Sequence of chain 1.A:
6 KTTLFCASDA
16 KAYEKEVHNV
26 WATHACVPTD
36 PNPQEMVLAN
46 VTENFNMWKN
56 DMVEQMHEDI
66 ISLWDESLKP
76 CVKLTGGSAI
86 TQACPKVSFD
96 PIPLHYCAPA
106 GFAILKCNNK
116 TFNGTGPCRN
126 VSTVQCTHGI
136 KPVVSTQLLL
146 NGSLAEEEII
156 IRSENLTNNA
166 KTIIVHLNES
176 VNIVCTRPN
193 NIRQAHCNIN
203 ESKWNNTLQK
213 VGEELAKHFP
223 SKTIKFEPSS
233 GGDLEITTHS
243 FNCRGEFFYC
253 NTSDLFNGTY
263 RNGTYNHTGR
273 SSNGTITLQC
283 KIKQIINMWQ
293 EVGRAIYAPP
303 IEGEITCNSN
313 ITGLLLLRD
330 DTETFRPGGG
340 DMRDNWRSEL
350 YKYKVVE

Binding-site contacts:
Ligand atom C2 contacts residue THR120 of chain 1.A at 4.4 Å.
Ligand atom C2 contacts residue ASN118 of chain 1.A at 2.4 Å.
Ligand atom C5 contacts residue ASN118 of chain 1.A at 3.6 Å.
Ligand atom C3 contacts residue THR120 of chain 1.A at 4.4 Å.
Ligand atom O6 contacts residue PRO122 of chain 1.A at 4.4 Å.
Ligand atom O7 contacts residue LEU161 of chain 1.A at 4.3 Å.
Ligand atom O7 contacts residue ILE156 of chain 1.A at 4.0 Å.
Ligand atom C1 contacts residue ASN118 of chain 1.A at 1.4 Å.
Ligand atom C7 contacts residue HIS220 of chain 1.A at 4.3 Å.
Ligand atom O5 contacts residue THR120 of chain 1.A at 4.0 Å.
Ligand atom C7 contacts residue ILE156 of chain 1.A at 4.3 Å (hydrophobic).
Ligand atom O5 contacts residue ASN118 of chain 1.A at 2.4 Å (h-bond).
Ligand atom C8 contacts residue ARG157 of chain 1.A at 4.3 Å.
Ligand atom C7 contacts residue ASN118 of chain 1.A at 3.0 Å.
Ligand atom C8 contacts residue ILE156 of chain 1.A at 3.9 Å (hydrophobic).
Ligand atom C3 contacts residue ASN118 of chain 1.A at 3.8 Å.
Ligand atom C7 contacts residue LEU161 of chain 1.A at 4.2 Å (hydrophobic).
Ligand atom C8 contacts residue LEU161 of chain 1.A at 3.5 Å (hydrophobic).
Ligand atom C1 contacts residue THR120 of chain 1.A at 3.6 Å.
Ligand atom O7 contacts residue ASN118 of chain 1.A at 2.9 Å (h-bond).
Ligand atom O7 contacts residue HIS220 of chain 1.A at 3.3 Å (h-bond).
Ligand atom N2 contacts residue ASN118 of chain 1.A at 2.8 Å (h-bond).
Ligand atom C5 contacts residue THR120 of chain 1.A at 4.1 Å.
Ligand atom O6 contacts residue THR120 of chain 1.A at 3.8 Å.
Ligand atom C6 contacts residue THR120 of chain 1.A at 4.3 Å.
Ligand atom C8 contacts residue SER158 of chain 1.A at 3.7 Å.
Ligand atom C4 contacts residue ASN118 of chain 1.A at 4.2 Å.
Ligand atom N2 contacts residue THR120 of chain 1.A at 4.5 Å.
Ligand atom C8 contacts residue ASN118 of chain 1.A at 4.2 Å.

A protein and the small-molecule ligand that binds it are described below.
Small molecule (SMILES): CC(=O)N[C@@H]1[C@@H](O)[C@H](O)[C@@H](CO)O[C@H]1O